Binding-site contacts:
Ligand atom O58 contacts residue 06B1 of chain 1.N at 3.4 Å.
Ligand atom O59 contacts residue ASP30 of chain 1.A at 3.5 Å (salt-bridge).
Ligand atom N2 contacts residue GLY48 of chain 1.B at 3.0 Å (h-bond).
Ligand atom O51 contacts residue GLY27 of chain 1.A at 3.0 Å (h-bond).
Ligand atom N4 contacts residue GLY48 of chain 1.B at 2.8 Å (h-bond).
Ligand atom C17 contacts residue PRO81 of chain 1.A at 3.4 Å (hydrophobic).
Ligand atom O52 contacts residue GLY49 of chain 1.A at 3.3 Å.
Ligand atom N51 contacts residue GLY27 of chain 1.A at 3.1 Å (h-bond).
Ligand atom O58 contacts residue GLY48 of chain 1.A at 2.7 Å (h-bond).
Ligand atom N1 contacts residue GLY27 of chain 1.B at 2.9 Å (h-bond).
Ligand atom O54 contacts residue ASP29 of chain 1.A at 2.8 Å (salt-bridge).
Ligand atom C52 contacts residue ASP25 of chain 1.B at 3.0 Å.
Ligand atom C3 contacts residue ASP25 of chain 1.A at 3.4 Å.
Ligand atom O1 contacts residue ASP25 of chain 1.A at 2.3 Å (salt-bridge).
Ligand atom O1 contacts residue GLY27 of chain 1.B at 3.0 Å (h-bond).
Ligand atom C63 contacts residue 06B1 of chain 1.N at 3.1 Å.
Ligand atom O4 contacts residue ALA28 of chain 1.B at 3.4 Å.
Ligand atom C58 contacts residue GLY49 of chain 1.A at 3.3 Å.
Ligand atom O8 contacts residue ARG8 of chain 1.A at 3.0 Å (salt-bridge).
Ligand atom C56 contacts residue 06B1 of chain 1.M at 3.4 Å.
Ligand atom C81 contacts residue 06B1 of chain 1.N at 3.5 Å.
Ligand atom N52 contacts residue GLY48 of chain 1.A at 2.7 Å (h-bond).
Ligand atom C63 contacts residue MET46 of chain 1.A at 3.1 Å (hydrophobic).
Ligand atom C68 contacts residue GLY48 of chain 1.A at 3.4 Å.
Ligand atom C59 contacts residue ILE50 of chain 1.A at 3.5 Å (hydrophobic).
Ligand atom N54 contacts residue ASP29 of chain 1.A at 2.8 Å (salt-bridge).
Ligand atom C57 contacts residue PRO81 of chain 1.B at 3.4 Å (hydrophobic).
Ligand atom C57 contacts residue GLY49 of chain 1.A at 3.4 Å.
Ligand atom C59 contacts residue ILE84 of chain 1.B at 3.4 Å (hydrophobic).
Ligand atom C2 contacts residue ASP25 of chain 1.A at 3.1 Å.
Ligand atom O58 contacts residue ILE47 of chain 1.A at 3.1 Å.
Ligand atom O9 contacts residue GLY48 of chain 1.B at 3.5 Å (h-bond).
Ligand atom O54 contacts residue ALA28 of chain 1.A at 3.5 Å.
Ligand atom O2 contacts residue GLY49 of chain 1.B at 3.4 Å.
Ligand atom O51 contacts residue ASP25 of chain 1.B at 2.5 Å (salt-bridge).
Ligand atom O1 contacts residue ASP25 of chain 1.B at 3.5 Å (salt-bridge).
Ligand atom O4 contacts residue ASP29 of chain 1.B at 2.6 Å (salt-bridge).
Ligand atom C15 contacts residue GLY49 of chain 1.B at 3.4 Å.
Ligand atom C16 contacts residue GLY49 of chain 1.B at 3.1 Å.
Ligand atom C58 contacts residue ILE50 of chain 1.A at 3.2 Å (hydrophobic).

A small-molecule ligand and the protein it binds are described below.
Small molecule (SMILES): CC(C)[C@H](NC(=O)[C@H](C)NC(=O)OCc1ccccc1)C(=O)N[C@@H](Cc1ccccc1)[C@@H](O)[C@H](O)[C@H](Cc1ccccc1)NC(=O)[C@@H](NC(=O)[C@H](C)NC(=O)OCc1ccccc1)C(C)C

Sequence of chain 1.B:
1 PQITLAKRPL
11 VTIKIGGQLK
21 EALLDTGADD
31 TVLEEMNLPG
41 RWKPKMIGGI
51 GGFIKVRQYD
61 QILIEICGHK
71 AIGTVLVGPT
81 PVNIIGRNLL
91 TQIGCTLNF

Sequence of chain 1.A:
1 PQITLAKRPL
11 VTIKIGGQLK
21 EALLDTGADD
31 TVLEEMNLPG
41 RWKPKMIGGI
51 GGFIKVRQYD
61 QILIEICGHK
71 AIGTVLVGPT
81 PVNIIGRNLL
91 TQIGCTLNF